The protein below binds the small molecule below.
Small molecule (SMILES): O=P(O)(O)OC[C@H]1O[C@](O)(COP(=O)(O)O)[C@@H](O)[C@@H]1O

Sequence of chain 1.G:
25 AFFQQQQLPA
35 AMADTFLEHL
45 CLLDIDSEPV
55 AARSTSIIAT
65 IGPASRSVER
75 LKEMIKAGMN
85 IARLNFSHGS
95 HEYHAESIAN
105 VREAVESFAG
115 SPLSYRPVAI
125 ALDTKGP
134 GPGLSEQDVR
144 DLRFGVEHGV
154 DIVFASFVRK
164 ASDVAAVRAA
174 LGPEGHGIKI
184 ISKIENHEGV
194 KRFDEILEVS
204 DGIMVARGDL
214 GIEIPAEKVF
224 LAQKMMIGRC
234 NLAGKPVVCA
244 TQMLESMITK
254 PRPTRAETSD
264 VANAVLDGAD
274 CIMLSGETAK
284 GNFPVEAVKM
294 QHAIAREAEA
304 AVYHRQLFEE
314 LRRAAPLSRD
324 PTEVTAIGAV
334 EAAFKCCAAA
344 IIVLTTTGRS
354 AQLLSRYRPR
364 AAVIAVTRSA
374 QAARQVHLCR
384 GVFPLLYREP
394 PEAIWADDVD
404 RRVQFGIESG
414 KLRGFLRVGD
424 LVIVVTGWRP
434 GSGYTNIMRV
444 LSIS

Binding-site contacts:
Ligand atom O5P contacts residue SER353 of chain 1.G at 2.7 Å (h-bond).
Ligand atom O5 contacts residue LEU347 of chain 1.G at 3.7 Å.
Ligand atom C4 contacts residue GLY434 of chain 1.G at 3.4 Å.
Ligand atom O3P contacts residue ARG405 of chain 1.G at 2.9 Å (salt-bridge).
Ligand atom C3 contacts residue GLY434 of chain 1.G at 3.5 Å.
Ligand atom O6P contacts residue SER353 of chain 1.G at 3.6 Å (h-bond).
Ligand atom O4 contacts residue THR438 of chain 1.G at 3.4 Å (h-bond).
Ligand atom C3 contacts residue ARG432 of chain 1.G at 3.4 Å.
Ligand atom O6P contacts residue GLY436 of chain 1.G at 2.9 Å (h-bond).
Ligand atom P1 contacts residue ARG405 of chain 1.G at 3.7 Å.
Ligand atom O4P contacts residue THR349 of chain 1.G at 3.2 Å (h-bond).
Ligand atom C6 contacts residue SER353 of chain 1.G at 3.7 Å.
Ligand atom P2 contacts residue SER435 of chain 1.G at 3.4 Å.
Ligand atom P2 contacts residue THR349 of chain 1.G at 3.7 Å.
Ligand atom O5P contacts residue THR348 of chain 1.G at 2.6 Å (h-bond).
Ligand atom P2 contacts residue SER353 of chain 1.G at 3.6 Å.
Ligand atom O2 contacts residue GLY430 of chain 1.G at 3.3 Å (h-bond).
Ligand atom O1P contacts residue PRO433 of chain 1.G at 3.6 Å.
Ligand atom O6P contacts residue SER435 of chain 1.G at 3.1 Å (h-bond).
Ligand atom C5 contacts residue GLY434 of chain 1.G at 3.5 Å.
Ligand atom O4P contacts residue THR348 of chain 1.G at 3.6 Å (h-bond).
Ligand atom O4 contacts residue GLY434 of chain 1.G at 2.6 Å (h-bond).
Ligand atom O4P contacts residue SER435 of chain 1.G at 2.8 Å (h-bond).
Ligand atom O4 contacts residue TYR437 of chain 1.G at 2.8 Å (h-bond).
Ligand atom O6 contacts residue THR349 of chain 1.G at 3.2 Å (h-bond).
Ligand atom O1P contacts residue GLY434 of chain 1.G at 2.8 Å (h-bond).
Ligand atom O6 contacts residue SER435 of chain 1.G at 3.7 Å.
Ligand atom O4 contacts residue GLY436 of chain 1.G at 3.6 Å.
Ligand atom C6 contacts residue THR438 of chain 1.G at 3.4 Å.
Ligand atom O1 contacts residue GLY434 of chain 1.G at 3.6 Å.
Ligand atom O6 contacts residue THR348 of chain 1.G at 3.6 Å.
Ligand atom C4 contacts residue THR438 of chain 1.G at 3.8 Å.
Ligand atom C6 contacts residue LEU347 of chain 1.G at 3.6 Å (hydrophobic).
Ligand atom O4P contacts residue THR350 of chain 1.G at 2.7 Å (h-bond).
Ligand atom O3 contacts residue ARG432 of chain 1.G at 2.7 Å (salt-bridge).
Ligand atom O2P contacts residue ARG405 of chain 1.G at 2.7 Å (salt-bridge).
Ligand atom O2 contacts residue LEU347 of chain 1.G at 3.6 Å.
Ligand atom O3 contacts residue GLY430 of chain 1.G at 3.0 Å.
Ligand atom O3P contacts residue TRP398 of chain 1.G at 2.8 Å (h-bond).
Ligand atom P2 contacts residue THR348 of chain 1.G at 3.6 Å.